Sequence of chain 2.A:
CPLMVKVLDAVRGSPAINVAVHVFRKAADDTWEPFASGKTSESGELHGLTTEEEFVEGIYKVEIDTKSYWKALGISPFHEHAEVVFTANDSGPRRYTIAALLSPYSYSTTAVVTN

A small-molecule ligand and the protein it binds are described below.
Small molecule (SMILES): O=Cc1ccc(Oc2ccc(Cl)cc2Cl)c(O)c1

Sequence of chain 1.A:
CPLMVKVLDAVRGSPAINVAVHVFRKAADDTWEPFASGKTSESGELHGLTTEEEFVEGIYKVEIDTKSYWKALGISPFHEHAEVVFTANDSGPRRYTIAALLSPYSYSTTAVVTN

Binding-site contacts:
Ligand atom C14 contacts residue LEU110 of chain 2.A at 3.5 Å (hydrophobic).
Ligand atom O15 contacts residue FT11 of chain 2.C at 3.4 Å (h-bond).
Ligand atom CL9 contacts residue FT11 of chain 2.C at 1.4 Å.
Ligand atom C12 contacts residue ALA108 of chain 1.A at 3.2 Å (hydrophobic).
Ligand atom C10 contacts residue FT11 of chain 2.C at 2.0 Å.
Ligand atom C13 contacts residue LEU17 of chain 2.A at 3.5 Å (hydrophobic).
Ligand atom C4 contacts residue FT11 of chain 2.C at 1.5 Å.
Ligand atom C12 contacts residue LEU17 of chain 2.A at 3.4 Å (hydrophobic).
Ligand atom C11 contacts residue LEU17 of chain 2.A at 3.7 Å (hydrophobic).
Ligand atom C6 contacts residue FT11 of chain 2.C at 0.9 Å.
Ligand atom C14 contacts residue FT11 of chain 2.C at 2.8 Å.
Ligand atom C13 contacts residue FT11 of chain 2.C at 1.5 Å.
Ligand atom C5 contacts residue ALA108 of chain 1.A at 3.4 Å (hydrophobic).
Ligand atom C2 contacts residue FT11 of chain 2.C at 1.0 Å.
Ligand atom CL1 contacts residue LYS15 of chain 2.A at 3.5 Å.
Ligand atom C3 contacts residue FT11 of chain 2.C at 0.6 Å.
Ligand atom O15 contacts residue THR119 of chain 1.A at 3.0 Å (h-bond).
Ligand atom C6 contacts residue ALA108 of chain 1.A at 3.3 Å (hydrophobic).
Ligand atom O18 contacts residue FT11 of chain 2.C at 0.6 Å.
Ligand atom C11 contacts residue LYS15 of chain 2.A at 3.5 Å.
Ligand atom O18 contacts residue ALA108 of chain 2.A at 3.5 Å.
Ligand atom C13 contacts residue ALA108 of chain 1.A at 3.2 Å (hydrophobic).
Ligand atom C5 contacts residue ALA109 of chain 1.A at 3.8 Å (hydrophobic).
Ligand atom CL9 contacts residue ALA108 of chain 2.A at 3.6 Å.
Ligand atom C9 contacts residue FT11 of chain 2.C at 1.3 Å.
Ligand atom C12 contacts residue FT11 of chain 2.C at 1.4 Å.
Ligand atom CL1 contacts residue FT11 of chain 2.C at 3.1 Å.
Ligand atom O7 contacts residue FT11 of chain 2.C at 1.1 Å.
Ligand atom C5 contacts residue FT11 of chain 2.C at 0.6 Å.
Ligand atom C14 contacts residue THR119 of chain 1.A at 3.3 Å.
Ligand atom C11 contacts residue FT11 of chain 2.C at 1.8 Å.
Ligand atom O15 contacts residue THR118 of chain 1.A at 3.1 Å (h-bond).
Ligand atom CL9 contacts residue LYS15 of chain 2.A at 3.3 Å.
Ligand atom C1 contacts residue FT11 of chain 2.C at 0.9 Å.
Ligand atom O7 contacts residue LEU17 of chain 1.A at 3.2 Å.
Ligand atom C14 contacts residue SER117 of chain 1.A at 2.6 Å.
Ligand atom C8 contacts residue FT11 of chain 2.C at 0.6 Å.
Ligand atom C9 contacts residue LYS15 of chain 2.A at 3.7 Å.
Ligand atom O15 contacts residue SER117 of chain 1.A at 2.7 Å (h-bond).
Ligand atom C10 contacts residue LYS15 of chain 2.A at 2.8 Å.